Sequence of chain 1.B:
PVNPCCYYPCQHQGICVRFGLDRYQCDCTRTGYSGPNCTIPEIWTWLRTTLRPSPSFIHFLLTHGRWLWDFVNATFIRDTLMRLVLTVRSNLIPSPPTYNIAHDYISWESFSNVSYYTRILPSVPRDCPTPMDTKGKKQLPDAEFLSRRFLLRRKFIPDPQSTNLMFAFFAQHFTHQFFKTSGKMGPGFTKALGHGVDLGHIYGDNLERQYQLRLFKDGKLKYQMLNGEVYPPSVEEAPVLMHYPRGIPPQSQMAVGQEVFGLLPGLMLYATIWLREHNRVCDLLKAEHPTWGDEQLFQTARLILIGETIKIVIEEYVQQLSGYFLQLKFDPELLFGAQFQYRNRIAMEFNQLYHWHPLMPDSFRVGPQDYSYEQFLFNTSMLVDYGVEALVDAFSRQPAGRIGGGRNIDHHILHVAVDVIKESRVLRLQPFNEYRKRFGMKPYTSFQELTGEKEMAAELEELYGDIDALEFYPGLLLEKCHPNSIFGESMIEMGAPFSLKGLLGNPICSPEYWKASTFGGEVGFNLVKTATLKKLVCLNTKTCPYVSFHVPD

This small molecule binds to this protein.
Small molecule (SMILES): CC(=O)N[C@H]1[C@H](O[C@H]2[C@H](O)[C@@H](NC(C)=O)CO[C@@H]2CO)O[C@H](CO)[C@@H](O[C@H]2O[C@H](CO[C@H]3O[C@H](CO[C@H]4O[C@H](CO)[C@@H](O)[C@H](O)[C@@H]4O)[C@@H](O)[C@H](O)[C@@H]3O)[C@@H](O)[C@H](O)[C@@H]2O)[C@@H]1O

Sequence of chain 1.A:
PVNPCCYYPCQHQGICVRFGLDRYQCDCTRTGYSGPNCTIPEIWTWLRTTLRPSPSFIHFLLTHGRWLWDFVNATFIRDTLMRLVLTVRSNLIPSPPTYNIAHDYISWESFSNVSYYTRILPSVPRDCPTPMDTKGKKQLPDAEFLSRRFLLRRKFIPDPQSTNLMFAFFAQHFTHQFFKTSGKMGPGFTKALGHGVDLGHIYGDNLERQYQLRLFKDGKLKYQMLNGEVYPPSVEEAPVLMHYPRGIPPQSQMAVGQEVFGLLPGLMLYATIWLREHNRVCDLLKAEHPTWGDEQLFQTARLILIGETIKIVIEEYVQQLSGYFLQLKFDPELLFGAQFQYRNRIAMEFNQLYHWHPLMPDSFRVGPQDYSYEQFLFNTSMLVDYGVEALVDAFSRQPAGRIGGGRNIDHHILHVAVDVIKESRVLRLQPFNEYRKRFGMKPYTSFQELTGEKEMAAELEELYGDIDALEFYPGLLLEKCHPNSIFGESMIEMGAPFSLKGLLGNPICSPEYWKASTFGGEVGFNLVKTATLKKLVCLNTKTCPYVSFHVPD

Binding-site contacts:
Ligand atom C5 contacts residue TYR147 of chain 1.B at 4.1 Å (hydrophobic).
Ligand atom O5 contacts residue LEU238 of chain 1.A at 4.0 Å.
Ligand atom O4 contacts residue MET216 of chain 1.B at 4.2 Å.
Ligand atom O6 contacts residue TYR147 of chain 1.B at 3.0 Å (h-bond).
Ligand atom N2 contacts residue SER146 of chain 1.B at 4.2 Å.
Ligand atom C1 contacts residue GLN243 of chain 1.A at 3.9 Å.
Ligand atom C3 contacts residue ASN144 of chain 1.B at 3.8 Å.
Ligand atom O6 contacts residue GLN243 of chain 1.A at 3.8 Å.
Ligand atom N2 contacts residue ASN144 of chain 1.B at 3.0 Å (h-bond).
Ligand atom C5 contacts residue TYR242 of chain 1.A at 4.1 Å (hydrophobic).
Ligand atom C6 contacts residue PRO270 of chain 1.A at 3.6 Å (hydrophobic).
Ligand atom O3 contacts residue LEU238 of chain 1.A at 4.2 Å.
Ligand atom C5 contacts residue PHE220 of chain 1.B at 3.9 Å (hydrophobic).
Ligand atom O6 contacts residue LEU238 of chain 1.A at 3.7 Å.
Ligand atom C8 contacts residue ASN144 of chain 1.B at 4.0 Å.
Ligand atom C4 contacts residue LEU238 of chain 1.A at 3.7 Å (hydrophobic).
Ligand atom O5 contacts residue GLU140 of chain 1.B at 4.0 Å.
Ligand atom C7 contacts residue ASN144 of chain 1.B at 3.6 Å.
Ligand atom O5 contacts residue GLN243 of chain 1.A at 3.7 Å.
Ligand atom C3 contacts residue LEU238 of chain 1.A at 4.2 Å (hydrophobic).
Ligand atom C2 contacts residue ASN144 of chain 1.B at 2.5 Å.
Ligand atom C6 contacts residue TYR147 of chain 1.B at 3.3 Å (hydrophobic).
Ligand atom C6 contacts residue GLN243 of chain 1.A at 3.2 Å.
Ligand atom O5 contacts residue ASN144 of chain 1.B at 2.3 Å (h-bond).
Ligand atom C5 contacts residue MET216 of chain 1.B at 4.2 Å (hydrophobic).
Ligand atom O7 contacts residue LEU238 of chain 1.A at 4.0 Å.
Ligand atom C6 contacts residue PHE220 of chain 1.B at 4.0 Å (hydrophobic).
Ligand atom C5 contacts residue ASN144 of chain 1.B at 3.6 Å.
Ligand atom O7 contacts residue ASN144 of chain 1.B at 3.8 Å.
Ligand atom C6 contacts residue TYR242 of chain 1.A at 3.6 Å (hydrophobic).
Ligand atom C1 contacts residue ASN144 of chain 1.B at 1.4 Å.
Ligand atom C2 contacts residue LEU238 of chain 1.A at 4.0 Å (hydrophobic).
Ligand atom C1 contacts residue TYR147 of chain 1.B at 3.8 Å (hydrophobic).
Ligand atom O6 contacts residue TYR242 of chain 1.A at 4.0 Å.
Ligand atom C5 contacts residue GLN243 of chain 1.A at 4.2 Å.
Ligand atom O7 contacts residue GLU140 of chain 1.B at 4.3 Å.
Ligand atom C1 contacts residue GLU140 of chain 1.B at 3.9 Å.
Ligand atom C8 contacts residue MET216 of chain 1.B at 3.6 Å (hydrophobic).
Ligand atom C4 contacts residue ASN144 of chain 1.B at 4.2 Å.
Ligand atom O5 contacts residue TYR147 of chain 1.B at 3.3 Å.